Binding-site contacts:
Ligand atom C1 contacts residue ARG251 of chain 1.F at 4.0 Å.
Ligand atom C4 contacts residue ASN227 of chain 1.F at 4.2 Å.
Ligand atom C2 contacts residue ASN227 of chain 1.F at 2.4 Å.
Ligand atom C1 contacts residue ASN227 of chain 1.F at 1.4 Å.
Ligand atom O5 contacts residue ASN227 of chain 1.F at 2.4 Å (h-bond).
Ligand atom C1 contacts residue ASP202 of chain 1.F at 4.2 Å.
Ligand atom C2 contacts residue ASP202 of chain 1.F at 4.4 Å.
Ligand atom C3 contacts residue ASN227 of chain 1.F at 3.8 Å.
Ligand atom C8 contacts residue ASN227 of chain 1.F at 3.9 Å.
Ligand atom N2 contacts residue ASN227 of chain 1.F at 2.8 Å (h-bond).
Ligand atom O5 contacts residue ARG251 of chain 1.F at 4.3 Å.
Ligand atom O7 contacts residue ASN227 of chain 1.F at 4.4 Å.
Ligand atom C7 contacts residue ASN227 of chain 1.F at 3.6 Å.
Ligand atom C8 contacts residue ASP202 of chain 1.F at 3.6 Å.
Ligand atom C5 contacts residue ASN227 of chain 1.F at 3.7 Å.

Sequence of chain 1.F:
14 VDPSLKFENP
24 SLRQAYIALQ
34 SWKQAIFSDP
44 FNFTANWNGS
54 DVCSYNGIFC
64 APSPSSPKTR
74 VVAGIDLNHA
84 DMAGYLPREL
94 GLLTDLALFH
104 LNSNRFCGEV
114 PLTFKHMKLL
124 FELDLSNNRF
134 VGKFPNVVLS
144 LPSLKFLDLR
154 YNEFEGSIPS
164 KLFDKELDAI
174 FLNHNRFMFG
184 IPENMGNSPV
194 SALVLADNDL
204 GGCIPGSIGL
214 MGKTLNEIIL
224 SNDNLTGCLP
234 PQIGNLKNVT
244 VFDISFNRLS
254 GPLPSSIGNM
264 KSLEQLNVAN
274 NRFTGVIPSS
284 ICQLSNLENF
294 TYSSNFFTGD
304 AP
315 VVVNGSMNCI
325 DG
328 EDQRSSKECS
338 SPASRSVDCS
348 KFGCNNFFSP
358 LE

The small molecule below binds the protein below.
Small molecule (SMILES): CC(=O)N[C@@H]1[C@@H](O)[C@H](O)[C@@H](CO)O[C@H]1O